Sequence of chain 3.A:
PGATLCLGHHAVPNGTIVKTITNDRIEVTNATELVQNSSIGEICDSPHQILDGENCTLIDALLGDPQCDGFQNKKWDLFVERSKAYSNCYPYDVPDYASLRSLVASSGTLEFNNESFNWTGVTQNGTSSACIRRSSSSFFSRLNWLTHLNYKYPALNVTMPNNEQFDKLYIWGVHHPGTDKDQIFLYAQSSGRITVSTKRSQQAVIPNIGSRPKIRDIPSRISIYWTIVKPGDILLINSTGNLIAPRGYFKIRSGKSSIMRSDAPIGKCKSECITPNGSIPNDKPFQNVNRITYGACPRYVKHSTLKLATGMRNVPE

Binding-site contacts:
Ligand atom C1 contacts residue TYR88 of chain 3.A at 4.5 Å (hydrophobic).
Ligand atom C5 contacts residue TYR88 of chain 3.A at 4.4 Å (hydrophobic).
Ligand atom O5 contacts residue ASN57 of chain 3.A at 2.3 Å (h-bond).
Ligand atom O6 contacts residue TYR88 of chain 3.A at 3.0 Å (h-bond).
Ligand atom C1 contacts residue ASN57 of chain 3.A at 1.4 Å.
Ligand atom N2 contacts residue ASN57 of chain 3.A at 3.0 Å (h-bond).
Ligand atom C5 contacts residue ASN57 of chain 3.A at 3.6 Å.
Ligand atom C7 contacts residue ASN57 of chain 3.A at 3.4 Å.
Ligand atom C2 contacts residue ASN57 of chain 3.A at 2.5 Å.
Ligand atom O7 contacts residue ASN57 of chain 3.A at 3.4 Å (h-bond).
Ligand atom O5 contacts residue TYR88 of chain 3.A at 3.5 Å (h-bond).
Ligand atom C8 contacts residue GLU56 of chain 3.A at 3.7 Å.
Ligand atom C3 contacts residue ASN57 of chain 3.A at 3.8 Å.
Ligand atom C4 contacts residue ASN57 of chain 3.A at 4.2 Å.
Ligand atom C6 contacts residue TYR88 of chain 3.A at 4.1 Å (hydrophobic).

A small-molecule ligand and the protein it binds are described below.
Small molecule (SMILES): CC(=O)N[C@@H]1[C@@H](O)[C@H](O)[C@@H](CO)O[C@H]1O